Binding-site contacts:
Ligand atom CB contacts residue THR190 of chain 1.C at 3.5 Å.
Ligand atom CB contacts residue THR190 of chain 1.C at 3.6 Å.
Ligand atom CD contacts residue HIS163 of chain 1.C at 3.8 Å.
Ligand atom CB contacts residue GLN189 of chain 1.C at 3.8 Å.
Ligand atom C contacts residue HIS41 of chain 1.C at 3.3 Å.
Ligand atom N contacts residue GLU166 of chain 1.C at 2.9 Å (salt-bridge).
Ligand atom OE1 contacts residue HIS172 of chain 1.C at 3.6 Å.
Ligand atom C contacts residue ALA145 of chain 1.C at 3.6 Å (hydrophobic).
Ligand atom CB contacts residue ARG188 of chain 1.C at 3.8 Å.
Ligand atom CB contacts residue MET49 of chain 1.C at 3.7 Å (hydrophobic).
Ligand atom O contacts residue GLY143 of chain 1.C at 3.1 Å (h-bond).
Ligand atom CA contacts residue THR190 of chain 1.C at 3.6 Å.
Ligand atom OE1 contacts residue HIS163 of chain 1.C at 3.1 Å (h-bond).
Ligand atom CB contacts residue GLU166 of chain 1.C at 3.5 Å.
Ligand atom O contacts residue PRO168 of chain 1.C at 3.7 Å.
Ligand atom N contacts residue HIS164 of chain 1.C at 3.4 Å (h-bond).
Ligand atom CG contacts residue GLU166 of chain 1.C at 3.7 Å.
Ligand atom C contacts residue THR190 of chain 1.C at 3.7 Å.
Ligand atom O contacts residue GLU166 of chain 1.C at 2.8 Å (salt-bridge).
Ligand atom OG contacts residue THR190 of chain 1.C at 3.7 Å.
Ligand atom OG contacts residue GLN189 of chain 1.C at 3.7 Å.
Ligand atom OE1 contacts residue GLU166 of chain 1.C at 3.6 Å.
Ligand atom O contacts residue ASN142 of chain 1.C at 3.3 Å (h-bond).
Ligand atom NE2 contacts residue ASN142 of chain 1.C at 3.5 Å (h-bond).
Ligand atom CD1 contacts residue HIS41 of chain 1.C at 3.1 Å.
Ligand atom CB contacts residue GLN189 of chain 1.C at 3.5 Å.
Ligand atom NE2 contacts residue LEU141 of chain 1.C at 3.3 Å (h-bond).
Ligand atom CD2 contacts residue GLN189 of chain 1.C at 3.7 Å.
Ligand atom C contacts residue GLU166 of chain 1.C at 3.7 Å.
Ligand atom CA contacts residue ASN142 of chain 1.C at 3.6 Å.
Ligand atom O contacts residue MET165 of chain 1.C at 3.5 Å.
Ligand atom O contacts residue ALA145 of chain 1.C at 3.5 Å.
Ligand atom N contacts residue GLN189 of chain 1.C at 3.2 Å (h-bond).
Ligand atom CG contacts residue HIS163 of chain 1.C at 3.8 Å.
Ligand atom O contacts residue GLN189 of chain 1.C at 3.4 Å.
Ligand atom N contacts residue THR190 of chain 1.C at 2.9 Å (h-bond).
Ligand atom CA contacts residue GLU166 of chain 1.C at 3.6 Å.
Ligand atom CD2 contacts residue ARG188 of chain 1.C at 3.6 Å.
Ligand atom CB contacts residue GLN192 of chain 1.C at 3.4 Å.
Ligand atom OE1 contacts residue PHE140 of chain 1.C at 3.5 Å (h-bond).

A small-molecule ligand and the protein it binds are described below.
Small molecule (SMILES): CC(C)C[C@H](NC(=O)[C@@H](NC(=O)[C@H](C)NC(=O)[C@H](CO)NC(=O)[C@@H](N)[C@@H](C)O)C(C)C)C(=O)N[C@H](C=O)CCC(N)=O

Sequence of chain 1.C:
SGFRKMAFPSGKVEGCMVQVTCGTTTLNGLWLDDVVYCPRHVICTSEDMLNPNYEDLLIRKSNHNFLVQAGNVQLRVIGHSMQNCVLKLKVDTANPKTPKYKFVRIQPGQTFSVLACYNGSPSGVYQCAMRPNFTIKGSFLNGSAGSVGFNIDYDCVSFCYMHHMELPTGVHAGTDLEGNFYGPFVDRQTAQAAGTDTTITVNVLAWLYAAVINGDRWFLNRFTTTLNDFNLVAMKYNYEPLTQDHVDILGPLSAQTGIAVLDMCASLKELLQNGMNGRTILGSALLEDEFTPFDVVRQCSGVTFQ